Binding-site contacts:
Ligand atom OAI contacts residue LEU118 of chain 1.A at 3.6 Å.
Ligand atom CAG contacts residue PHE153 of chain 1.A at 4.1 Å (hydrophobic).
Ligand atom CAD contacts residue TYR88 of chain 1.A at 3.6 Å (hydrophobic).
Ligand atom CAF contacts residue VAL87 of chain 1.A at 3.8 Å (hydrophobic).
Ligand atom CAD contacts residue VAL87 of chain 1.A at 4.1 Å (hydrophobic).
Ligand atom CAH contacts residue MET102 of chain 1.A at 3.7 Å (hydrophobic).
Ligand atom CAD contacts residue ALA99 of chain 1.A at 3.7 Å (hydrophobic).
Ligand atom CAD contacts residue LEU84 of chain 1.A at 3.8 Å (hydrophobic).
Ligand atom CAC contacts residue ILE78 of chain 1.A at 4.0 Å (hydrophobic).
Ligand atom CLAA contacts residue LEU133 of chain 1.A at 3.9 Å.
Ligand atom OAI contacts residue PHE153 of chain 1.A at 3.6 Å.
Ligand atom CLAA contacts residue LEU121 of chain 1.A at 3.7 Å.
Ligand atom CAE contacts residue ALA99 of chain 1.A at 3.5 Å (hydrophobic).
Ligand atom CAB contacts residue TYR88 of chain 1.A at 4.0 Å (hydrophobic).
Ligand atom CAF contacts residue ALA99 of chain 1.A at 3.7 Å (hydrophobic).
Ligand atom CAE contacts residue VAL111 of chain 1.A at 3.4 Å (hydrophobic).
Ligand atom CAH contacts residue VAL111 of chain 1.A at 3.8 Å (hydrophobic).
Ligand atom CAJ contacts residue ALA99 of chain 1.A at 3.6 Å (hydrophobic).
Ligand atom CAG contacts residue LEU121 of chain 1.A at 3.9 Å (hydrophobic).
Ligand atom CAJ contacts residue LEU118 of chain 1.A at 3.6 Å (hydrophobic).
Ligand atom CLAA contacts residue LEU118 of chain 1.A at 3.5 Å.
Ligand atom CAG contacts residue MET102 of chain 1.A at 3.4 Å (hydrophobic).
Ligand atom CAE contacts residue LEU118 of chain 1.A at 4.2 Å (hydrophobic).
Ligand atom CAF contacts residue LEU118 of chain 1.A at 3.6 Å (hydrophobic).
Ligand atom CAH contacts residue LEU118 of chain 1.A at 4.2 Å (hydrophobic).
Ligand atom CAG contacts residue LEU133 of chain 1.A at 3.6 Å (hydrophobic).
Ligand atom CAC contacts residue VAL103 of chain 1.A at 4.0 Å (hydrophobic).
Ligand atom CLAA contacts residue PHE114 of chain 1.A at 3.7 Å.
Ligand atom CAB contacts residue ALA99 of chain 1.A at 3.7 Å (hydrophobic).
Ligand atom CAB contacts residue LEU84 of chain 1.A at 3.9 Å (hydrophobic).
Ligand atom OAI contacts residue ALA99 of chain 1.A at 4.2 Å.
Ligand atom CAE contacts residue LEU84 of chain 1.A at 4.2 Å (hydrophobic).
Ligand atom CAF contacts residue LEU91 of chain 1.A at 4.3 Å (hydrophobic).
Ligand atom OAI contacts residue LEU121 of chain 1.A at 3.4 Å.
Ligand atom CAC contacts residue LEU84 of chain 1.A at 3.8 Å (hydrophobic).
Ligand atom CAH contacts residue PHE153 of chain 1.A at 4.0 Å (hydrophobic).
Ligand atom CAC contacts residue VAL111 of chain 1.A at 3.9 Å (hydrophobic).
Ligand atom CAC contacts residue ALA99 of chain 1.A at 3.6 Å (hydrophobic).
Ligand atom CLAA contacts residue SER117 of chain 1.A at 3.5 Å.
Ligand atom CAB contacts residue ILE78 of chain 1.A at 4.0 Å (hydrophobic).

Sequence of chain 1.A:
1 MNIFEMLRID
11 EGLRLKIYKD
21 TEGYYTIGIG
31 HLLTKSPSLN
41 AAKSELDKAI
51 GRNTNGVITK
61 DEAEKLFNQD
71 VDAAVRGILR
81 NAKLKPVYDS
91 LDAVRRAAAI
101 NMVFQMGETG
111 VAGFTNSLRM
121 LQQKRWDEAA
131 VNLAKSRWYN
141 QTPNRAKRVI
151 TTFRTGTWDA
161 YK

The protein below binds the small molecule below.
Small molecule (SMILES): ClCCOc1ccccc1